This protein binds this small molecule.
Small molecule (SMILES): CC(=O)N[C@H]1[C@H](O[C@H]2[C@H](O)[C@@H](NC(C)=O)CO[C@@H]2CO)O[C@H](CO)[C@@H](O)[C@@H]1O

Sequence of chain 1.B:
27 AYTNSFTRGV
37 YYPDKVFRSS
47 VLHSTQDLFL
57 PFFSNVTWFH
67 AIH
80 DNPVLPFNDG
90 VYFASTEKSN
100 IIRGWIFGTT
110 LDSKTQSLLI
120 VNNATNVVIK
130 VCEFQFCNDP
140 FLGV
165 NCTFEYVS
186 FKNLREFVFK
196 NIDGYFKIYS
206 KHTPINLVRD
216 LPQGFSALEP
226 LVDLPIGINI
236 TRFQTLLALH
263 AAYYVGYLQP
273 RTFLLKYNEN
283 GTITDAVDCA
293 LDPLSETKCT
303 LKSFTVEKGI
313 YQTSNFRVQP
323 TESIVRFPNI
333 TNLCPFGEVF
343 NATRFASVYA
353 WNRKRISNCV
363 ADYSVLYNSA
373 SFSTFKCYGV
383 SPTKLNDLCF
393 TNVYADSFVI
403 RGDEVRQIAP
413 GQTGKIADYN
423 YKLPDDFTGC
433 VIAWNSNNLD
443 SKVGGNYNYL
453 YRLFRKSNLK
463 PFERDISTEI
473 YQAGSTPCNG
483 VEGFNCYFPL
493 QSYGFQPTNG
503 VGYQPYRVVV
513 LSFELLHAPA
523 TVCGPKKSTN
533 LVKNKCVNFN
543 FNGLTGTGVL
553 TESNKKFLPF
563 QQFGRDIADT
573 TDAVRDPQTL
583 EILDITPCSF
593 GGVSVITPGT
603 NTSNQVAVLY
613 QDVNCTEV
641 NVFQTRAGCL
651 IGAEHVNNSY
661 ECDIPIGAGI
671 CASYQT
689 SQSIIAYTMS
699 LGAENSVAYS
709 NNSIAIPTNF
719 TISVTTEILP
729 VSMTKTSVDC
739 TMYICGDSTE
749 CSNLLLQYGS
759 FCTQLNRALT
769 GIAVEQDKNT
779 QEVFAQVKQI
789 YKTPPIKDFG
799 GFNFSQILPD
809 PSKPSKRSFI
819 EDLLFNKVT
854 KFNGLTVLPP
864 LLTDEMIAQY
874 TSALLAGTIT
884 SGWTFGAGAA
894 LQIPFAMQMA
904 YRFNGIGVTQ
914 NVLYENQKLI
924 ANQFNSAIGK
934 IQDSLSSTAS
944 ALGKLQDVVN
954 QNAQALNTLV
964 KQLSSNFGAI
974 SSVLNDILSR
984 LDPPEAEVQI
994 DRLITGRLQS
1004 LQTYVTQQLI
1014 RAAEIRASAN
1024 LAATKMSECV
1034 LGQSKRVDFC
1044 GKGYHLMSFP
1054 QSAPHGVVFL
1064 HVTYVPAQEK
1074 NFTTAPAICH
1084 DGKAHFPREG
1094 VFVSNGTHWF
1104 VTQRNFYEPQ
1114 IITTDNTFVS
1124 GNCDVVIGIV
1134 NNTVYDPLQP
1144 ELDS

Binding-site contacts:
Ligand atom O5 contacts residue ASN234 of chain 1.B at 2.3 Å (h-bond).
Ligand atom O7 contacts residue ASN234 of chain 1.B at 3.7 Å.
Ligand atom C2 contacts residue ASN234 of chain 1.B at 2.4 Å.
Ligand atom C5 contacts residue ASN234 of chain 1.B at 3.6 Å.
Ligand atom C1 contacts residue ASN234 of chain 1.B at 1.4 Å.
Ligand atom C4 contacts residue ASN234 of chain 1.B at 4.2 Å.
Ligand atom C3 contacts residue ASN234 of chain 1.B at 3.8 Å.
Ligand atom C7 contacts residue ASN234 of chain 1.B at 3.5 Å.
Ligand atom N2 contacts residue ASN234 of chain 1.B at 2.9 Å (h-bond).